The protein below binds the small molecule below.
Small molecule (SMILES): CC(=O)N[C@@H]1[C@@H](O)[C@H](O)[C@@H](CO)O[C@H]1O

Binding-site contacts:
Ligand atom C7 contacts residue ASN323 of chain 1.D at 3.2 Å.
Ligand atom C2 contacts residue ASN323 of chain 1.D at 2.4 Å.
Ligand atom C7 contacts residue ASP321 of chain 1.D at 4.0 Å.
Ligand atom C5 contacts residue ASN323 of chain 1.D at 3.7 Å.
Ligand atom C6 contacts residue GLN485 of chain 1.D at 4.2 Å.
Ligand atom O7 contacts residue ASP321 of chain 1.D at 3.5 Å (salt-bridge).
Ligand atom C1 contacts residue ASN323 of chain 1.D at 1.4 Å.
Ligand atom C8 contacts residue ASN323 of chain 1.D at 3.2 Å.
Ligand atom N2 contacts residue ASP321 of chain 1.D at 3.8 Å.
Ligand atom O7 contacts residue LEU322 of chain 1.D at 3.2 Å.
Ligand atom C8 contacts residue ARG268 of chain 1.D at 4.2 Å.
Ligand atom O7 contacts residue ASN323 of chain 1.D at 3.4 Å (h-bond).
Ligand atom N2 contacts residue ASN323 of chain 1.D at 2.8 Å (h-bond).
Ligand atom C4 contacts residue ASN323 of chain 1.D at 4.2 Å.
Ligand atom O5 contacts residue ASN323 of chain 1.D at 2.4 Å (h-bond).
Ligand atom C3 contacts residue ASN323 of chain 1.D at 3.7 Å.
Ligand atom C7 contacts residue LEU322 of chain 1.D at 4.2 Å (hydrophobic).

Sequence of chain 1.D:
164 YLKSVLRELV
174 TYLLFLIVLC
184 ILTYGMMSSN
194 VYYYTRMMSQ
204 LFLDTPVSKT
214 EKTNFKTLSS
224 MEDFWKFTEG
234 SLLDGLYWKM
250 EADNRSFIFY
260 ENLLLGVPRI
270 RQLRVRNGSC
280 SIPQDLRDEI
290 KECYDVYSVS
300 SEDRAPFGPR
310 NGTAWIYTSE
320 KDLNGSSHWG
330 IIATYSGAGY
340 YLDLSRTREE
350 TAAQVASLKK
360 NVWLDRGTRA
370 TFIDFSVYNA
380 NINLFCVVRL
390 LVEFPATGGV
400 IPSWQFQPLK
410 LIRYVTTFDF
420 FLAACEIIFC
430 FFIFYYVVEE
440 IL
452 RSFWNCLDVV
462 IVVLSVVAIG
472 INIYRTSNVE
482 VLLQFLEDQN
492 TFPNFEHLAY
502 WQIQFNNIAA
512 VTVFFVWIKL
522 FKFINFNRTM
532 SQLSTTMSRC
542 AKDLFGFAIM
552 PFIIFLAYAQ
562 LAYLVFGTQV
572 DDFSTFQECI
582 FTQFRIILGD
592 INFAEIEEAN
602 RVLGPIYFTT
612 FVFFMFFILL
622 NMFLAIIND